The protein below binds the small molecule below.
Small molecule (SMILES): COc1ccc(N2CCN(c3cccc(C)c3)CC2)nn1

Binding-site contacts:
Ligand atom C16 contacts residue ILE101 of chain 38.A at 3.5 Å (hydrophobic).
Ligand atom C1 contacts residue TYR194 of chain 38.A at 4.2 Å (hydrophobic).
Ligand atom C21 contacts residue ILE101 of chain 38.A at 4.0 Å (hydrophobic).
Ligand atom N5 contacts residue MET217 of chain 38.A at 3.3 Å (h-bond).
Ligand atom C14 contacts residue MET217 of chain 38.A at 3.9 Å (hydrophobic).
Ligand atom C10 contacts residue SER123 of chain 38.A at 4.2 Å.
Ligand atom C20 contacts residue ILE125 of chain 38.A at 3.4 Å (hydrophobic).
Ligand atom C21 contacts residue TYR147 of chain 38.A at 2.7 Å (hydrophobic).
Ligand atom C17 contacts residue ILE220 of chain 38.A at 3.9 Å (hydrophobic).
Ligand atom O2 contacts residue MET195 of chain 38.A at 4.4 Å.
Ligand atom C8 contacts residue PHE121 of chain 38.A at 4.3 Å (hydrophobic).
Ligand atom C10 contacts residue HIS241 of chain 38.A at 3.6 Å.
Ligand atom N4 contacts residue TYR193 of chain 38.A at 3.5 Å.
Ligand atom C18 contacts residue ILE125 of chain 38.A at 4.2 Å (hydrophobic).
Ligand atom C13 contacts residue ILE101 of chain 38.A at 3.4 Å (hydrophobic).
Ligand atom C3 contacts residue TYR193 of chain 38.A at 3.8 Å (hydrophobic).
Ligand atom O2 contacts residue TYR193 of chain 38.A at 3.4 Å.
Ligand atom C3 contacts residue LEU103 of chain 38.A at 4.2 Å (hydrophobic).
Ligand atom C3 contacts residue PHE121 of chain 38.A at 4.4 Å (hydrophobic).
Ligand atom C15 contacts residue ILE101 of chain 38.A at 4.1 Å (hydrophobic).
Ligand atom C1 contacts residue MET195 of chain 38.A at 4.3 Å (hydrophobic).
Ligand atom C18 contacts residue ILE220 of chain 38.A at 4.3 Å (hydrophobic).
Ligand atom C6 contacts residue THR102 of chain 38.A at 4.3 Å.
Ligand atom C11 contacts residue HIS241 of chain 38.A at 3.7 Å.
Ligand atom C17 contacts residue TYR147 of chain 38.A at 4.0 Å (hydrophobic).
Ligand atom C13 contacts residue THR102 of chain 38.A at 4.3 Å.
Ligand atom C17 contacts residue ILE101 of chain 38.A at 3.8 Å (hydrophobic).
Ligand atom C8 contacts residue LEU103 of chain 38.A at 3.1 Å (hydrophobic).
Ligand atom C1 contacts residue ASN215 of chain 38.A at 3.6 Å.
Ligand atom C19 contacts residue ILE125 of chain 38.A at 3.2 Å (hydrophobic).
Ligand atom C18 contacts residue PHE182 of chain 38.A at 4.0 Å (hydrophobic).
Ligand atom C1 contacts residue TYR193 of chain 38.A at 3.8 Å (hydrophobic).
Ligand atom C14 contacts residue ILE101 of chain 38.A at 4.1 Å (hydrophobic).
Ligand atom C7 contacts residue THR102 of chain 38.A at 4.2 Å.
Ligand atom C14 contacts residue LEU187 of chain 38.A at 4.3 Å (hydrophobic).
Ligand atom N4 contacts residue MET217 of chain 38.A at 3.3 Å.
Ligand atom C21 contacts residue ILE220 of chain 38.A at 3.5 Å (hydrophobic).
Ligand atom N5 contacts residue TYR193 of chain 38.A at 4.0 Å.
Ligand atom C7 contacts residue LEU103 of chain 38.A at 3.2 Å (hydrophobic).
Ligand atom C16 contacts residue TYR147 of chain 38.A at 4.3 Å (hydrophobic).

Sequence of chain 38.A:
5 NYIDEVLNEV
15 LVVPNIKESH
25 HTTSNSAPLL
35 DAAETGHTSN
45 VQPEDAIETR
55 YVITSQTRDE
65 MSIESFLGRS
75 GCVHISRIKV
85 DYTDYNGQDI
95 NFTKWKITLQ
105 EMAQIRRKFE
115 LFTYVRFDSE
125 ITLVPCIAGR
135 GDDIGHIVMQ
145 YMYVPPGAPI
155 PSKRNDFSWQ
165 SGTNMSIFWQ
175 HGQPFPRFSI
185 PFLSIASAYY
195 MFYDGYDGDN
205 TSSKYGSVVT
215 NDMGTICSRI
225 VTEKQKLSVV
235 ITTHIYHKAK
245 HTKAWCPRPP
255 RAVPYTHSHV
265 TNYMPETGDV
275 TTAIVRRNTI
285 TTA